Sequence of chain 1.D:
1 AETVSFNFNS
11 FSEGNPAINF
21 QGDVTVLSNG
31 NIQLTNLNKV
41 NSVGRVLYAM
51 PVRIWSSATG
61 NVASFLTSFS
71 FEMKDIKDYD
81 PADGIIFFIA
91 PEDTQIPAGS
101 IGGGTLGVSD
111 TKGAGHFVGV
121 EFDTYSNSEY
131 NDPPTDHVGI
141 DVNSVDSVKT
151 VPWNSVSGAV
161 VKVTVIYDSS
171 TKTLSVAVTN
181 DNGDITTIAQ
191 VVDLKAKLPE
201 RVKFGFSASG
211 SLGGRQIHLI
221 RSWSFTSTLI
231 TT

Binding-site contacts:
Ligand atom C4 contacts residue ASP83 of chain 1.D at 3.5 Å.
Ligand atom C3 contacts residue GLY104 of chain 1.D at 4.4 Å.
Ligand atom C4 contacts residue TYR125 of chain 1.D at 3.7 Å (hydrophobic).
Ligand atom C6 contacts residue SER211 of chain 1.D at 3.8 Å.
Ligand atom C4 contacts residue ALA82 of chain 1.D at 4.5 Å (hydrophobic).
Ligand atom O6 contacts residue TYR125 of chain 1.D at 3.7 Å.
Ligand atom C6 contacts residue GLY213 of chain 1.D at 4.1 Å.
Ligand atom C6 contacts residue ASP80 of chain 1.D at 4.0 Å.
Ligand atom C6 contacts residue TYR125 of chain 1.D at 3.7 Å (hydrophobic).
Ligand atom O2 contacts residue GLU129 of chain 1.D at 4.0 Å.
Ligand atom C1 contacts residue SER211 of chain 1.D at 4.0 Å.
Ligand atom O5 contacts residue SER211 of chain 1.D at 3.3 Å (h-bond).
Ligand atom C2 contacts residue ASN127 of chain 1.D at 4.3 Å.
Ligand atom O3 contacts residue ASN127 of chain 1.D at 2.9 Å (h-bond).
Ligand atom O3 contacts residue GLY104 of chain 1.D at 3.0 Å (h-bond).
Ligand atom O6 contacts residue GLY213 of chain 1.D at 4.2 Å.
Ligand atom O4 contacts residue ALA82 of chain 1.D at 4.1 Å.
Ligand atom O3 contacts residue TYR125 of chain 1.D at 4.2 Å.
Ligand atom C3 contacts residue SER211 of chain 1.D at 4.3 Å.
Ligand atom C5 contacts residue SER211 of chain 1.D at 3.8 Å.
Ligand atom C6 contacts residue GLY214 of chain 1.D at 3.6 Å.
Ligand atom N1 contacts residue SER211 of chain 1.D at 4.4 Å.
Ligand atom O2 contacts residue ASN127 of chain 1.D at 3.9 Å.
Ligand atom O6 contacts residue ASP80 of chain 1.D at 2.9 Å (salt-bridge).
Ligand atom O4 contacts residue ASP83 of chain 1.D at 2.8 Å (salt-bridge).
Ligand atom O3 contacts residue ASP83 of chain 1.D at 2.8 Å (salt-bridge).
Ligand atom C5 contacts residue TYR125 of chain 1.D at 3.5 Å (hydrophobic).
Ligand atom O3 contacts residue GLY103 of chain 1.D at 3.5 Å.
Ligand atom C3 contacts residue ASN127 of chain 1.D at 3.5 Å.
Ligand atom C4 contacts residue SER211 of chain 1.D at 3.7 Å.
Ligand atom O4 contacts residue GLY103 of chain 1.D at 4.2 Å.
Ligand atom O4 contacts residue GLY214 of chain 1.D at 4.0 Å.
Ligand atom O6 contacts residue GLY214 of chain 1.D at 4.2 Å.
Ligand atom C3 contacts residue TYR125 of chain 1.D at 3.7 Å (hydrophobic).
Ligand atom C3 contacts residue ASP83 of chain 1.D at 3.7 Å.
Ligand atom C2 contacts residue SER211 of chain 1.D at 3.9 Å.
Ligand atom O4 contacts residue SER211 of chain 1.D at 2.7 Å (h-bond).

A protein and the small-molecule ligand that binds it are described below.
Small molecule (SMILES): O=C(NCc1cn([C@H]2CO[C@H]3[C@@H]2OC[C@@H]3n2cc(CNC(=O)[C@H](O)[C@@H](O)C(=O)N[C@@H]3O[C@H](CO)[C@H](O)[C@H](O)[C@H]3O)nn2)nn1)[C@H](O)[C@@H](O)C(=O)N[C@@H]1O[C@H](CO)[C@H](O)[C@H](O)[C@H]1O